Sequence of chain 1.A:
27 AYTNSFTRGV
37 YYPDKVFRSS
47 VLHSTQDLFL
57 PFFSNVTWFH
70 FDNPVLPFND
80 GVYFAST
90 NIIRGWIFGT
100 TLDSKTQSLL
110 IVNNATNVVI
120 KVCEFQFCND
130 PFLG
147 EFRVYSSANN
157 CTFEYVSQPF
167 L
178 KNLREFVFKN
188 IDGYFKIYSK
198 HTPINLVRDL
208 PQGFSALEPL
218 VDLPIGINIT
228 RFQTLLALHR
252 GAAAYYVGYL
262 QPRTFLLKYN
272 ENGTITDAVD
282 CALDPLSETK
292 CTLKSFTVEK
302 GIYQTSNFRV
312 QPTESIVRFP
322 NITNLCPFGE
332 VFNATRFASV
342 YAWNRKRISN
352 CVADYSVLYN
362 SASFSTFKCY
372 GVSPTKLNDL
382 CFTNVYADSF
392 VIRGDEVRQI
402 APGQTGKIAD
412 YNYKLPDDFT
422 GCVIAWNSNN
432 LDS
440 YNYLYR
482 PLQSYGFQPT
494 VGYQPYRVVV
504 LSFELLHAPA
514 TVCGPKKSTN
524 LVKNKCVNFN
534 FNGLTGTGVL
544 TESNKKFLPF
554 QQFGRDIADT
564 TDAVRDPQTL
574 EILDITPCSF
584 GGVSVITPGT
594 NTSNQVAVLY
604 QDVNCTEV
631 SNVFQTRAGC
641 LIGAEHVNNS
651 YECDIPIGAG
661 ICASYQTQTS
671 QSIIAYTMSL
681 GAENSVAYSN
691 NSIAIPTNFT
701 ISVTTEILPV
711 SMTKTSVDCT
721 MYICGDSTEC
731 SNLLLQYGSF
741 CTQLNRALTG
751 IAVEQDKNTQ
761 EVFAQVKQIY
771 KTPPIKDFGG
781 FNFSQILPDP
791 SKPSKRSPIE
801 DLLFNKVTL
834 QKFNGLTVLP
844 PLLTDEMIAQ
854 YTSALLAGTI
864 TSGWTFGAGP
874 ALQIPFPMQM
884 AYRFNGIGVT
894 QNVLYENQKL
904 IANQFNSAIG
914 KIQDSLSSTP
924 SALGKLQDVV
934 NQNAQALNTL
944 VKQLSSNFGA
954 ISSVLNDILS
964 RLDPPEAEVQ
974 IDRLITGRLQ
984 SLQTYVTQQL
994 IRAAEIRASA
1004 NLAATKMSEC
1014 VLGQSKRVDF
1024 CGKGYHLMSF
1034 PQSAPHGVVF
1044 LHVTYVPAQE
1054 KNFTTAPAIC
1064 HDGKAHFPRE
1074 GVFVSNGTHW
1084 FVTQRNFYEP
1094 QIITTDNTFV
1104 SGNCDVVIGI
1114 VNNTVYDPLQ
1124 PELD

A protein and the small-molecule ligand that binds it are described below.
Small molecule (SMILES): CC(=O)N[C@H]1[C@H](O[C@H]2[C@H](O)[C@@H](NC(C)=O)CO[C@@H]2CO)O[C@H](CO)[C@@H](O)[C@@H]1O

Binding-site contacts:
Ligand atom C2 contacts residue GLN571 of chain 1.A at 4.3 Å.
Ligand atom O7 contacts residue ASN322 of chain 1.A at 3.5 Å (h-bond).
Ligand atom O6 contacts residue ASN322 of chain 1.A at 3.6 Å.
Ligand atom C1 contacts residue GLN571 of chain 1.A at 4.1 Å.
Ligand atom C6 contacts residue ASN322 of chain 1.A at 4.0 Å.
Ligand atom N2 contacts residue GLN571 of chain 1.A at 4.0 Å.
Ligand atom C4 contacts residue GLN571 of chain 1.A at 4.0 Å.
Ligand atom O4 contacts residue GLN571 of chain 1.A at 3.6 Å.
Ligand atom C1 contacts residue ASN322 of chain 1.A at 1.5 Å.
Ligand atom C3 contacts residue ASN322 of chain 1.A at 3.9 Å.
Ligand atom O3 contacts residue GLN571 of chain 1.A at 3.7 Å.
Ligand atom O5 contacts residue ASN322 of chain 1.A at 1.7 Å (h-bond).
Ligand atom C7 contacts residue ASN322 of chain 1.A at 3.8 Å.
Ligand atom C5 contacts residue ASN322 of chain 1.A at 3.1 Å.
Ligand atom C4 contacts residue ASN322 of chain 1.A at 4.0 Å.
Ligand atom O5 contacts residue GLN571 of chain 1.A at 4.5 Å.
Ligand atom C3 contacts residue GLN571 of chain 1.A at 3.3 Å.
Ligand atom N2 contacts residue ASN322 of chain 1.A at 3.5 Å (h-bond).
Ligand atom C2 contacts residue ASN322 of chain 1.A at 2.7 Å.